The small molecule below binds the protein below.
Small molecule (SMILES): c1cncc(CCCNCCc2ccnc(-n3ccnc3)n2)c1

Sequence of chain 1.C:
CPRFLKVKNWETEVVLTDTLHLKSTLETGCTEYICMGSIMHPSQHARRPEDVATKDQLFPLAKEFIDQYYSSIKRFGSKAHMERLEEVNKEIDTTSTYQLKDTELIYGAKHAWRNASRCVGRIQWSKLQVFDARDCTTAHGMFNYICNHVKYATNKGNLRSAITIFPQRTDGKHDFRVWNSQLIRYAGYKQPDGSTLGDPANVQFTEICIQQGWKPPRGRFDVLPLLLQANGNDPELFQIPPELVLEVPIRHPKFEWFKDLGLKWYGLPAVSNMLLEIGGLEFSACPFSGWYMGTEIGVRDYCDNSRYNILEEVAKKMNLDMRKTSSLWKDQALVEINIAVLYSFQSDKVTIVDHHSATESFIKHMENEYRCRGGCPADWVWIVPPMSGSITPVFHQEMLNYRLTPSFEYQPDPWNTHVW

Binding-site contacts:
Ligand atom C16 contacts residue VAL271 of chain 1.C at 3.6 Å (hydrophobic).
Ligand atom C05 contacts residue HEM1 of chain 1.N at 3.4 Å.
Ligand atom C04 contacts residue PRO269 of chain 1.C at 3.4 Å (hydrophobic).
Ligand atom C4' contacts residue MET40 of chain 1.C at 4.0 Å (hydrophobic).
Ligand atom C21 contacts residue HEM1 of chain 1.N at 3.5 Å.
Ligand atom N01 contacts residue HEM1 of chain 1.N at 2.4 Å.
Ligand atom N1' contacts residue MET40 of chain 1.C at 4.2 Å.
Ligand atom C20 contacts residue HEM1 of chain 1.N at 3.5 Å.
Ligand atom C12 contacts residue VAL271 of chain 1.C at 3.3 Å (hydrophobic).
Ligand atom C6' contacts residue HIS41 of chain 1.C at 3.4 Å.
Ligand atom C6' contacts residue TRP10 of chain 1.D at 3.5 Å (hydrophobic).
Ligand atom N13 contacts residue VAL271 of chain 1.C at 3.7 Å.
Ligand atom C6' contacts residue MET40 of chain 1.C at 3.5 Å (hydrophobic).
Ligand atom N03 contacts residue VAL271 of chain 1.C at 3.8 Å.
Ligand atom C15 contacts residue GLN182 of chain 1.C at 3.3 Å.
Ligand atom C5' contacts residue TRP10 of chain 1.D at 3.6 Å (hydrophobic).
Ligand atom C02 contacts residue HEM1 of chain 1.N at 3.2 Å.
Ligand atom C05 contacts residue PRO269 of chain 1.C at 4.2 Å (hydrophobic).
Ligand atom N13 contacts residue PRO269 of chain 1.C at 3.4 Å.
Ligand atom C2' contacts residue HIS41 of chain 1.C at 3.9 Å.
Ligand atom C14 contacts residue PRO269 of chain 1.C at 4.0 Å (hydrophobic).
Ligand atom N19 contacts residue TRP382 of chain 1.C at 4.2 Å.
Ligand atom N13 contacts residue ALA270 of chain 1.C at 3.8 Å.
Ligand atom C17 contacts residue HEM1 of chain 1.N at 3.1 Å.
Ligand atom N19 contacts residue HEM1 of chain 1.N at 2.6 Å (h-bond).
Ligand atom C18 contacts residue VAL271 of chain 1.C at 3.9 Å (hydrophobic).
Ligand atom C05 contacts residue GLY290 of chain 1.C at 3.8 Å.
Ligand atom C5' contacts residue MET40 of chain 1.C at 3.5 Å (hydrophobic).
Ligand atom C04 contacts residue GLY290 of chain 1.C at 4.2 Å.
Ligand atom N11 contacts residue VAL271 of chain 1.C at 3.3 Å.
Ligand atom C14 contacts residue ALA270 of chain 1.C at 4.0 Å (hydrophobic).
Ligand atom C12 contacts residue GLU296 of chain 1.C at 3.9 Å.
Ligand atom N11 contacts residue HEM1 of chain 1.N at 4.0 Å.
Ligand atom C02 contacts residue VAL271 of chain 1.C at 4.2 Å (hydrophobic).
Ligand atom C15 contacts residue VAL271 of chain 1.C at 4.0 Å (hydrophobic).
Ligand atom C18 contacts residue HEM1 of chain 1.N at 3.2 Å.
Ligand atom N1' contacts residue HIS41 of chain 1.C at 2.8 Å (h-bond).
Ligand atom N11 contacts residue GLU296 of chain 1.C at 3.9 Å.
Ligand atom C14 contacts residue VAL271 of chain 1.C at 4.0 Å (hydrophobic).
Ligand atom C14 contacts residue GLN182 of chain 1.C at 3.4 Å.

Sequence of chain 1.D:
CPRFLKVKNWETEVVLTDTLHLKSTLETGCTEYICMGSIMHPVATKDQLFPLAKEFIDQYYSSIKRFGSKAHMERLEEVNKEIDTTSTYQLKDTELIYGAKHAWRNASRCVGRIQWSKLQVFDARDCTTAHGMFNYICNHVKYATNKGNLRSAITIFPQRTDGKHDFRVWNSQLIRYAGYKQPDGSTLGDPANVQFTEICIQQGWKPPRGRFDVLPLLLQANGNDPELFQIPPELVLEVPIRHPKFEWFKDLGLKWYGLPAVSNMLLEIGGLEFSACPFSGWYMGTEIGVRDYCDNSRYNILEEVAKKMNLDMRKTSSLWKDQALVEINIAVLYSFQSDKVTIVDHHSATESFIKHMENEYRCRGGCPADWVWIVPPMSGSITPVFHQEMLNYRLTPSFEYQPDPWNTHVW